Sequence of chain 1.B:
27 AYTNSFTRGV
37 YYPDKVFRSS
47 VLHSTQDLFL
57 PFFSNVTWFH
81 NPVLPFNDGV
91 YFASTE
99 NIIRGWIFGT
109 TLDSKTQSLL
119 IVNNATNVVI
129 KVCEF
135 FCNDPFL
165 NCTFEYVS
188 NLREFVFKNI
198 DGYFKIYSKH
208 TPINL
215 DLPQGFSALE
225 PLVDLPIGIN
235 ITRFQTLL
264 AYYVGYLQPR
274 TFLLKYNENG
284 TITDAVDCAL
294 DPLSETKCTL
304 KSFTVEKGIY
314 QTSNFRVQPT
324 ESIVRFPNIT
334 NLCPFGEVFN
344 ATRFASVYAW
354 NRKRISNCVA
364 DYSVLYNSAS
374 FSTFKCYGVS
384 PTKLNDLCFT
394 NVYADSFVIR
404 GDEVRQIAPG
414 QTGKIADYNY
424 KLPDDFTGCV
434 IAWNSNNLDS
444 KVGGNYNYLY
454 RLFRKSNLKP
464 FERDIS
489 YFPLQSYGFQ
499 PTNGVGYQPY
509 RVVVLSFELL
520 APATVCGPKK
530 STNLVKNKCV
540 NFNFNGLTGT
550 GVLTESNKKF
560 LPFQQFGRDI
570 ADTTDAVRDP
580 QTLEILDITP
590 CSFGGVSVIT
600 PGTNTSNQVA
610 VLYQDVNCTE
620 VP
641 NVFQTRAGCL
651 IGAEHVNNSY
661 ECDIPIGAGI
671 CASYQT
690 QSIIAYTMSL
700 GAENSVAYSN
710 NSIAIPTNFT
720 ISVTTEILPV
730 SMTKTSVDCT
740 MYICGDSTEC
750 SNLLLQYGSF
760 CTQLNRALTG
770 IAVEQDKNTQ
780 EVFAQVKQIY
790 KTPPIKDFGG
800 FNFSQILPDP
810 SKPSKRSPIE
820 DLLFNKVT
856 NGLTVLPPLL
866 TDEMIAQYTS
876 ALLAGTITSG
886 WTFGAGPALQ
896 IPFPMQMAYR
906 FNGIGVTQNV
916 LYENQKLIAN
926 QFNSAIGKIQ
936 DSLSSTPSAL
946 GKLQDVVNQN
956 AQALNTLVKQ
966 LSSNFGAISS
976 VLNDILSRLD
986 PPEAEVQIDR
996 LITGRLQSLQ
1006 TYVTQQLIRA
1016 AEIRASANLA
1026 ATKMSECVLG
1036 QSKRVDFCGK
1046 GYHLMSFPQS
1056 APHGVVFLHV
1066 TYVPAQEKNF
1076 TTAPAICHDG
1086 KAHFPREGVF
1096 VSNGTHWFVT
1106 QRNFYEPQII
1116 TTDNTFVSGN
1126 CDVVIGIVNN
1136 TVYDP

Binding-site contacts:
Ligand atom C2 contacts residue ASN61 of chain 1.B at 2.5 Å.
Ligand atom N2 contacts residue ASN61 of chain 1.B at 3.0 Å (h-bond).
Ligand atom C5 contacts residue TYR28 of chain 1.B at 3.8 Å (hydrophobic).
Ligand atom C6 contacts residue TYR28 of chain 1.B at 3.9 Å (hydrophobic).
Ligand atom O5 contacts residue ASN61 of chain 1.B at 2.4 Å (h-bond).
Ligand atom O7 contacts residue ASN61 of chain 1.B at 3.2 Å (h-bond).
Ligand atom C5 contacts residue ASN61 of chain 1.B at 3.7 Å.
Ligand atom C4 contacts residue ASN61 of chain 1.B at 4.3 Å.
Ligand atom C1 contacts residue ASN61 of chain 1.B at 1.5 Å.
Ligand atom C3 contacts residue ASN61 of chain 1.B at 3.8 Å.
Ligand atom C7 contacts residue ASN61 of chain 1.B at 3.3 Å.
Ligand atom O5 contacts residue TYR28 of chain 1.B at 3.9 Å.
Ligand atom C1 contacts residue TYR28 of chain 1.B at 3.8 Å (hydrophobic).
Ligand atom C8 contacts residue ASN61 of chain 1.B at 3.8 Å.

A protein and the small-molecule ligand that binds it are described below.
Small molecule (SMILES): CC(=O)N[C@@H]1[C@@H](O)[C@H](O)[C@@H](CO)O[C@H]1O